Binding-site contacts:
Ligand atom O4 contacts residue ASN80 of chain 2.F at 4.2 Å.
Ligand atom C3 contacts residue GLY78 of chain 2.F at 4.0 Å.
Ligand atom C6 contacts residue THR94 of chain 2.F at 4.2 Å.
Ligand atom C2 contacts residue GLY78 of chain 2.F at 4.2 Å.
Ligand atom O8 contacts residue TYR72 of chain 2.F at 4.2 Å.
Ligand atom C5 contacts residue TYR72 of chain 2.F at 3.6 Å (hydrophobic).
Ligand atom O1A contacts residue ARG77 of chain 2.F at 3.0 Å (salt-bridge).
Ligand atom N5 contacts residue TYR72 of chain 2.F at 3.1 Å (h-bond).
Ligand atom O4 contacts residue GLY78 of chain 2.F at 3.1 Å.
Ligand atom C3 contacts residue VAL296 of chain 2.F at 3.5 Å (hydrophobic).
Ligand atom O1B contacts residue TYR72 of chain 2.F at 4.1 Å.
Ligand atom C3 contacts residue ARG77 of chain 2.F at 3.9 Å.
Ligand atom O4 contacts residue VAL296 of chain 2.F at 3.8 Å.
Ligand atom C4 contacts residue HIS298 of chain 2.F at 4.1 Å.
Ligand atom O4 contacts residue TYR72 of chain 2.F at 4.3 Å.
Ligand atom O3 contacts residue GLY78 of chain 2.F at 3.7 Å.
Ligand atom C6 contacts residue ASN93 of chain 2.F at 3.1 Å.
Ligand atom O4 contacts residue ILE79 of chain 2.F at 3.5 Å (h-bond).
Ligand atom O10 contacts residue ASN293 of chain 2.F at 3.5 Å (h-bond).
Ligand atom O10 contacts residue THR291 of chain 2.F at 3.7 Å.
Ligand atom O1A contacts residue TYR72 of chain 2.F at 3.2 Å.
Ligand atom C1 contacts residue ARG77 of chain 2.F at 3.5 Å.
Ligand atom O1A contacts residue GLY78 of chain 2.F at 3.7 Å.
Ligand atom O1B contacts residue ARG77 of chain 2.F at 2.9 Å (salt-bridge).
Ligand atom C4 contacts residue VAL296 of chain 2.F at 4.3 Å (hydrophobic).
Ligand atom O8 contacts residue ARG77 of chain 2.F at 3.9 Å.
Ligand atom C11 contacts residue ASP85 of chain 1.F at 3.7 Å.
Ligand atom C4 contacts residue TYR72 of chain 2.F at 3.5 Å (hydrophobic).
Ligand atom C10 contacts residue TYR72 of chain 2.F at 4.1 Å (hydrophobic).
Ligand atom O4 contacts residue HIS298 of chain 2.F at 3.1 Å (h-bond).
Ligand atom C1 contacts residue TYR72 of chain 2.F at 3.8 Å (hydrophobic).
Ligand atom C4 contacts residue GLY78 of chain 2.F at 3.4 Å.
Ligand atom C5 contacts residue ASN93 of chain 2.F at 4.2 Å.
Ligand atom O6 contacts residue ASN93 of chain 2.F at 2.9 Å (h-bond).
Ligand atom C6 contacts residue TYR72 of chain 2.F at 3.6 Å (hydrophobic).
Ligand atom O4 contacts residue THR291 of chain 2.F at 3.3 Å.
Ligand atom C3 contacts residue HIS298 of chain 2.F at 4.1 Å.
Ligand atom O3 contacts residue ASN80 of chain 2.F at 4.0 Å.
Ligand atom C3 contacts residue GLY78 of chain 2.F at 4.2 Å.
Ligand atom C7 contacts residue TYR72 of chain 2.F at 4.2 Å (hydrophobic).

Sequence of chain 2.F:
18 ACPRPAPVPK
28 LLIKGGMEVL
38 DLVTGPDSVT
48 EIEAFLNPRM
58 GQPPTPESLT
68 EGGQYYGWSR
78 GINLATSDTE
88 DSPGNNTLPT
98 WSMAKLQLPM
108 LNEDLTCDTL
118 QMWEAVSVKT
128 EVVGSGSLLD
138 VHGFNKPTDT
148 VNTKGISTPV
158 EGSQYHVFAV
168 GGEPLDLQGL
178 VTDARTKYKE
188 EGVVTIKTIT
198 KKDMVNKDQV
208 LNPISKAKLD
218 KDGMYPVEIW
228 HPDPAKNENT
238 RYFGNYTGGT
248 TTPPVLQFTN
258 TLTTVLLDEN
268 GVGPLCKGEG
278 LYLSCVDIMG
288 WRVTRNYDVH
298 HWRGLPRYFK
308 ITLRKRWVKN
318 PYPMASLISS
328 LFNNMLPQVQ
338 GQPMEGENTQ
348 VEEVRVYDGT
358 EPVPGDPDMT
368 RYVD

Sequence of chain 1.F:
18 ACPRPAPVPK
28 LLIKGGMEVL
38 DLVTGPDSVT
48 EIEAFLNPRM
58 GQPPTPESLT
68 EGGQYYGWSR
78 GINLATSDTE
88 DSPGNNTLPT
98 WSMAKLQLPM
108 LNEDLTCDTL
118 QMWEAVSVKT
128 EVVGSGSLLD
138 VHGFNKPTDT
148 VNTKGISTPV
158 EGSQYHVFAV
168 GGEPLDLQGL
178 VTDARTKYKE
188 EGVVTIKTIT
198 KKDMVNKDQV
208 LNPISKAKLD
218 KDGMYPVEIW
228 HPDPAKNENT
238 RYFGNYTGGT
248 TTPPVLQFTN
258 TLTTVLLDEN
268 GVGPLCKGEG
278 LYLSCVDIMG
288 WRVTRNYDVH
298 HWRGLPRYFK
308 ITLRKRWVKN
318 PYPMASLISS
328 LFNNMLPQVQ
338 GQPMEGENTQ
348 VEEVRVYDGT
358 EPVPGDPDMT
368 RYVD

The protein below binds the small molecule below.
Small molecule (SMILES): CC(=O)N[C@H]1[C@H]([C@H](O)[C@H](O)CO)O[C@@](O[C@H]2[C@@H](O)[C@@H](CO)O[C@@H](O[C@H]3[C@H](O)[C@@H](O)[C@H](O)O[C@@H]3CO)[C@@H]2O)(C(=O)O)C[C@@H]1O